This small molecule binds to this protein.
Small molecule (SMILES): CN(C)c1ccc(C(=C2C=CC(=[N+](C)C)C=C2)c2ccccc2)cc1

Binding-site contacts:
Ligand atom C24 contacts residue PHE178 of chain 1.F at 3.8 Å (hydrophobic).
Ligand atom C6 contacts residue LEU87 of chain 1.F at 2.9 Å (hydrophobic).
Ligand atom C25 contacts residue PHE178 of chain 1.F at 3.7 Å (hydrophobic).
Ligand atom C5 contacts residue GLN71 of chain 1.F at 3.1 Å.
Ligand atom C15 contacts residue ASP163 of chain 1.F at 3.5 Å.
Ligand atom C23 contacts residue TYR118 of chain 1.F at 3.8 Å (hydrophobic).
Ligand atom C25 contacts residue GLU90 of chain 1.F at 3.7 Å.
Ligand atom C3 contacts residue LEU87 of chain 1.F at 3.8 Å (hydrophobic).
Ligand atom C3 contacts residue MET67 of chain 1.F at 3.6 Å (hydrophobic).
Ligand atom C10 contacts residue ASP163 of chain 1.F at 3.5 Å.
Ligand atom C5 contacts residue ALA86 of chain 1.F at 3.9 Å (hydrophobic).
Ligand atom C22 contacts residue TRP101 of chain 1.F at 3.6 Å (hydrophobic).
Ligand atom C7 contacts residue TRP125 of chain 1.F at 3.4 Å (hydrophobic).
Ligand atom C22 contacts residue TYR118 of chain 1.F at 3.7 Å (hydrophobic).
Ligand atom C15 contacts residue ILE98 of chain 1.F at 3.6 Å (hydrophobic).
Ligand atom C22 contacts residue ARG102 of chain 1.F at 3.6 Å.
Ligand atom C25 contacts residue ASP175 of chain 1.F at 3.7 Å.
Ligand atom C7 contacts residue LEU87 of chain 1.F at 3.0 Å (hydrophobic).
Ligand atom C24 contacts residue ASP175 of chain 1.F at 3.6 Å.
Ligand atom C4 contacts residue LEU87 of chain 1.F at 3.7 Å (hydrophobic).
Ligand atom C17 contacts residue PHE178 of chain 1.F at 3.9 Å (hydrophobic).
Ligand atom C19 contacts residue GLY88 of chain 1.F at 3.8 Å.
Ligand atom C23 contacts residue CYS160 of chain 1.F at 3.6 Å (hydrophobic).
Ligand atom C16 contacts residue ASP163 of chain 1.F at 3.6 Å.
Ligand atom C9 contacts residue VAL159 of chain 1.F at 3.9 Å (hydrophobic).
Ligand atom C23 contacts residue GLN105 of chain 1.F at 3.5 Å.
Ligand atom C2 contacts residue LEU87 of chain 1.F at 3.4 Å (hydrophobic).
Ligand atom N3 contacts residue PHE178 of chain 1.F at 3.8 Å.
Ligand atom C4 contacts residue GLN71 of chain 1.F at 3.7 Å.
Ligand atom C19 contacts residue PHE178 of chain 1.F at 3.8 Å (hydrophobic).
Ligand atom C18 contacts residue PHE178 of chain 1.F at 3.3 Å (hydrophobic).
Ligand atom C12 contacts residue TRP101 of chain 1.F at 3.6 Å (hydrophobic).
Ligand atom C6 contacts residue ALA86 of chain 1.F at 3.9 Å (hydrophobic).
Ligand atom C13 contacts residue TRP101 of chain 1.F at 3.7 Å (hydrophobic).
Ligand atom C6 contacts residue TRP125 of chain 1.F at 3.4 Å (hydrophobic).
Ligand atom C5 contacts residue LEU87 of chain 1.F at 3.3 Å (hydrophobic).
Ligand atom C5 contacts residue MET67 of chain 1.F at 3.5 Å (hydrophobic).
Ligand atom C24 contacts residue TYR166 of chain 1.F at 3.6 Å (hydrophobic).
Ligand atom C4 contacts residue MET67 of chain 1.F at 3.3 Å (hydrophobic).
Ligand atom C9 contacts residue ASP163 of chain 1.F at 3.6 Å.

Sequence of chain 1.F:
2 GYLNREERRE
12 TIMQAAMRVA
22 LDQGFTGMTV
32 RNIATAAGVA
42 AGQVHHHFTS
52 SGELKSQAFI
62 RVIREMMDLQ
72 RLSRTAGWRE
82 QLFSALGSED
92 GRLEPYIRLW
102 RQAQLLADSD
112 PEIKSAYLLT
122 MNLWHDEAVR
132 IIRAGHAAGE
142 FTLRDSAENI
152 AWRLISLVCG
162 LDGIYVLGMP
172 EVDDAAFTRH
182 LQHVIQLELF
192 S